Binding-site contacts:
Ligand atom C5 contacts residue TYR48 of chain 1.A at 3.6 Å (hydrophobic).
Ligand atom O4 contacts residue ASN135 of chain 1.A at 2.6 Å (h-bond).
Ligand atom C6 contacts residue TYR48 of chain 1.A at 3.8 Å (hydrophobic).
Ligand atom O4 contacts residue ILE13 of chain 1.A at 3.7 Å.
Ligand atom O6 contacts residue TYR48 of chain 1.A at 3.3 Å (h-bond).
Ligand atom O5 contacts residue PHE1 of chain 1.A at 3.0 Å (h-bond).
Ligand atom C2 contacts residue PHE1 of chain 1.A at 3.7 Å (hydrophobic).
Ligand atom O4 contacts residue ILE52 of chain 1.A at 3.8 Å.
Ligand atom C3 contacts residue TYR48 of chain 1.A at 3.5 Å (hydrophobic).
Ligand atom C5 contacts residue TYR137 of chain 1.A at 3.8 Å (hydrophobic).
Ligand atom C1 contacts residue TYR48 of chain 1.A at 3.8 Å (hydrophobic).
Ligand atom O7 contacts residue TYR137 of chain 1.A at 3.7 Å.
Ligand atom C8 contacts residue THR51 of chain 1.A at 3.6 Å.
Ligand atom C7 contacts residue THR51 of chain 1.A at 3.8 Å.
Ligand atom O6 contacts residue ASP54 of chain 1.A at 2.7 Å (salt-bridge).
Ligand atom O6 contacts residue ASP47 of chain 1.A at 3.1 Å (salt-bridge).
Ligand atom C3 contacts residue ASP140 of chain 1.A at 3.0 Å.
Ligand atom C6 contacts residue PHE1 of chain 1.A at 3.9 Å (hydrophobic).
Ligand atom O6 contacts residue ASN46 of chain 1.A at 3.2 Å (h-bond).
Ligand atom O3 contacts residue PHE142 of chain 1.A at 3.6 Å.
Ligand atom O4 contacts residue GLN133 of chain 1.A at 3.5 Å (h-bond).
Ligand atom C2 contacts residue ASP140 of chain 1.A at 3.8 Å.
Ligand atom O2 contacts residue PHE1 of chain 1.A at 2.7 Å (h-bond).
Ligand atom C4 contacts residue ASP54 of chain 1.A at 3.4 Å.
Ligand atom C4 contacts residue GLN133 of chain 1.A at 3.7 Å.
Ligand atom C5 contacts residue PHE1 of chain 1.A at 3.7 Å (hydrophobic).
Ligand atom C6 contacts residue ASN46 of chain 1.A at 3.5 Å.
Ligand atom O4 contacts residue ASP54 of chain 1.A at 2.7 Å (salt-bridge).
Ligand atom C6 contacts residue THR51 of chain 1.A at 3.5 Å.
Ligand atom O3 contacts residue ASP140 of chain 1.A at 2.7 Å (salt-bridge).
Ligand atom C1 contacts residue PHE1 of chain 1.A at 3.7 Å (hydrophobic).
Ligand atom O2 contacts residue ILE13 of chain 1.A at 3.5 Å.
Ligand atom C6 contacts residue ASP54 of chain 1.A at 3.5 Å.
Ligand atom O6 contacts residue PHE1 of chain 1.A at 2.9 Å (h-bond).
Ligand atom C4 contacts residue ASN135 of chain 1.A at 3.8 Å.
Ligand atom C4 contacts residue PHE1 of chain 1.A at 3.8 Å (hydrophobic).
Ligand atom O6 contacts residue THR51 of chain 1.A at 2.5 Å (h-bond).
Ligand atom O3 contacts residue GLN133 of chain 1.A at 3.2 Å (h-bond).
Ligand atom C3 contacts residue ASN135 of chain 1.A at 3.8 Å.
Ligand atom O3 contacts residue ASN135 of chain 1.A at 3.6 Å.

A protein and the small-molecule ligand that binds it are described below.
Small molecule (SMILES): CC(=O)N[C@@H]1[C@@H](O)[C@H](O[C@@H]2O[C@H](CO)[C@@H](O[C@@H]3O[C@H](CO[C@H]4O[C@H](CO)[C@@H](O)[C@H](O)[C@@H]4O)[C@@H](O)[C@H](O[C@H]4O[C@H](CO)[C@@H](O)[C@H](O)[C@@H]4O)[C@@H]3O)[C@H](O)[C@H]2NC(C)=O)[C@@H](CO)O[C@H]1O

Sequence of chain 1.A:
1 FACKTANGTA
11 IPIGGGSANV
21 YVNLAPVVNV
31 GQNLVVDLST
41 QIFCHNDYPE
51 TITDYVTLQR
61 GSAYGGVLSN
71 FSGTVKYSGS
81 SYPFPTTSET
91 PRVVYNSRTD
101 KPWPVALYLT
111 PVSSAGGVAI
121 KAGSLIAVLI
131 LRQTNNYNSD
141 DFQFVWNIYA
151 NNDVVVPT